Binding-site contacts:
Ligand atom N1 contacts residue ARG106 of chain 1.A at 3.9 Å.
Ligand atom C21 contacts residue MET74 of chain 1.A at 3.8 Å (hydrophobic).
Ligand atom C24 contacts residue MET74 of chain 1.A at 4.1 Å (hydrophobic).
Ligand atom N2 contacts residue ARG106 of chain 1.A at 3.7 Å.
Ligand atom C5 contacts residue THR109 of chain 1.A at 4.0 Å.
Ligand atom C23 contacts residue MET74 of chain 1.A at 3.6 Å (hydrophobic).
Ligand atom C15 contacts residue PHE71 of chain 1.A at 4.0 Å (hydrophobic).
Ligand atom C1 contacts residue VAL92 of chain 1.A at 3.9 Å (hydrophobic).
Ligand atom C6 contacts residue VAL96 of chain 1.A at 3.9 Å (hydrophobic).
Ligand atom C22 contacts residue MET74 of chain 1.A at 3.4 Å (hydrophobic).
Ligand atom C5 contacts residue VAL96 of chain 1.A at 3.7 Å (hydrophobic).
Ligand atom CL1 contacts residue ALA70 of chain 1.A at 3.1 Å.
Ligand atom N1 contacts residue PHE97 of chain 1.A at 3.8 Å.
Ligand atom C9 contacts residue THR109 of chain 1.A at 4.0 Å.
Ligand atom C7 contacts residue PHE97 of chain 1.A at 3.9 Å (hydrophobic).
Ligand atom C24 contacts residue VAL96 of chain 1.A at 3.9 Å (hydrophobic).
Ligand atom O2 contacts residue ARG106 of chain 1.A at 2.9 Å (salt-bridge).
Ligand atom C14 contacts residue PHE71 of chain 1.A at 3.7 Å (hydrophobic).
Ligand atom C2 contacts residue PHE113 of chain 1.A at 3.9 Å (hydrophobic).
Ligand atom C12 contacts residue THR109 of chain 1.A at 3.6 Å.
Ligand atom C7 contacts residue LEU110 of chain 1.A at 4.0 Å (hydrophobic).
Ligand atom CL1 contacts residue MET74 of chain 1.A at 3.6 Å.
Ligand atom C3 contacts residue VAL96 of chain 1.A at 4.0 Å (hydrophobic).
Ligand atom C8 contacts residue THR109 of chain 1.A at 3.5 Å.
Ligand atom C20 contacts residue PHE113 of chain 1.A at 3.7 Å (hydrophobic).
Ligand atom C7 contacts residue THR109 of chain 1.A at 4.1 Å.
Ligand atom C4 contacts residue VAL96 of chain 1.A at 3.8 Å (hydrophobic).
Ligand atom N1 contacts residue LEU110 of chain 1.A at 3.7 Å.
Ligand atom C11 contacts residue THR109 of chain 1.A at 4.1 Å.
Ligand atom O1 contacts residue ARG106 of chain 1.A at 2.8 Å (salt-bridge).
Ligand atom C20 contacts residue PHE71 of chain 1.A at 3.8 Å (hydrophobic).
Ligand atom N3 contacts residue THR109 of chain 1.A at 3.7 Å.
Ligand atom C14 contacts residue HIS67 of chain 1.A at 3.8 Å.
Ligand atom CL1 contacts residue PHE71 of chain 1.A at 3.9 Å.
Ligand atom N2 contacts residue THR109 of chain 1.A at 3.6 Å.
Ligand atom C17 contacts residue ARG106 of chain 1.A at 3.3 Å.
Ligand atom C2 contacts residue MET74 of chain 1.A at 4.1 Å (hydrophobic).
Ligand atom S1 contacts residue LEU110 of chain 1.A at 4.0 Å.
Ligand atom C7 contacts residue ARG106 of chain 1.A at 3.3 Å.
Ligand atom C13 contacts residue THR109 of chain 1.A at 3.7 Å.

Sequence of chain 1.A:
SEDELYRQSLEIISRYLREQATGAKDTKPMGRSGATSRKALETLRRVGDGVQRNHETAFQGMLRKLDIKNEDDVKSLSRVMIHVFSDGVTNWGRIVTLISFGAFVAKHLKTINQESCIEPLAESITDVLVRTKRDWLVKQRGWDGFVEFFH

The small molecule below binds the protein below.
Small molecule (SMILES): CCc1sc2ncnc(N[C@H](Cc3ccccc3)C(=O)O)c2c1-c1cccc(Cl)c1C